This small molecule binds to this protein.
Small molecule (SMILES): CC(=O)N[C@@H]1[C@@H](O)[C@H](O)[C@@H](CO)O[C@H]1O

Binding-site contacts:
Ligand atom O5 contacts residue ASN354 of chain 1.L at 2.5 Å (h-bond).
Ligand atom O3 contacts residue ASN354 of chain 1.L at 4.5 Å.
Ligand atom C4 contacts residue ASN354 of chain 1.L at 3.3 Å.
Ligand atom N2 contacts residue ASN354 of chain 1.L at 3.5 Å (h-bond).
Ligand atom C5 contacts residue ASN354 of chain 1.L at 3.1 Å.
Ligand atom O6 contacts residue ASN354 of chain 1.L at 3.8 Å.
Ligand atom C6 contacts residue ASN354 of chain 1.L at 3.2 Å.
Ligand atom C3 contacts residue ASN354 of chain 1.L at 3.5 Å.
Ligand atom C1 contacts residue ASN354 of chain 1.L at 1.4 Å.
Ligand atom C2 contacts residue ASN354 of chain 1.L at 2.5 Å.

Sequence of chain 1.L:
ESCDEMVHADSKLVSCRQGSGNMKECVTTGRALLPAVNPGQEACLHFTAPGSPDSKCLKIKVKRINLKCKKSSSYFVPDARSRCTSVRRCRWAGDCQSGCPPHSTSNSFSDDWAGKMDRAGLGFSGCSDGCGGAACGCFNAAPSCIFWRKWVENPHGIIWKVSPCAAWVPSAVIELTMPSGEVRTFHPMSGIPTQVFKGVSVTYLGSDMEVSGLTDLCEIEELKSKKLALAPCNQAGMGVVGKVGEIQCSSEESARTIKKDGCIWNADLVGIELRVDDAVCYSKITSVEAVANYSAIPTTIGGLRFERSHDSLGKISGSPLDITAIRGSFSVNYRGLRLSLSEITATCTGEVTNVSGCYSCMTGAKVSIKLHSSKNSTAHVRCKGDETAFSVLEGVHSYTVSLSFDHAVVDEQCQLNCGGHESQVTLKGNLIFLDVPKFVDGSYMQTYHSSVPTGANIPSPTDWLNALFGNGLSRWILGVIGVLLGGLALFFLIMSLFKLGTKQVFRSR